Binding-site contacts:
Ligand atom SG contacts residue GLY1 of chain 34.E at 4.2 Å.
Ligand atom CA contacts residue ASP150 of chain 33.A at 3.3 Å.
Ligand atom CB contacts residue GLU239 of chain 34.C at 4.0 Å.
Ligand atom N contacts residue GLN238 of chain 34.C at 3.8 Å.
Ligand atom CA contacts residue SER151 of chain 33.A at 4.0 Å.
Ligand atom CB contacts residue MET78 of chain 34.A at 3.9 Å (hydrophobic).
Ligand atom N contacts residue GLN155 of chain 33.A at 4.3 Å.
Ligand atom CB contacts residue GLY1 of chain 34.E at 3.1 Å.
Ligand atom SG contacts residue MET78 of chain 34.A at 3.8 Å.
Ligand atom C contacts residue TYR152 of chain 33.A at 3.6 Å (hydrophobic).
Ligand atom SG contacts residue GLY240 of chain 34.C at 4.0 Å.
Ligand atom C contacts residue GLN155 of chain 33.A at 4.2 Å.
Ligand atom C contacts residue TYR95 of chain 34.A at 4.5 Å (hydrophobic).
Ligand atom CA contacts residue GLU239 of chain 34.C at 3.9 Å.
Ligand atom C contacts residue SER151 of chain 33.A at 3.9 Å.
Ligand atom CB contacts residue ASP150 of chain 33.A at 3.6 Å.
Ligand atom CA contacts residue GLY1 of chain 34.E at 2.4 Å.
Ligand atom SG contacts residue ALA241 of chain 34.C at 3.5 Å (h-bond).
Ligand atom CA contacts residue TYR152 of chain 33.A at 3.8 Å (hydrophobic).
Ligand atom C contacts residue GLY1 of chain 34.E at 1.3 Å.
Ligand atom N contacts residue GLY1 of chain 34.E at 3.7 Å.
Ligand atom N contacts residue GLU239 of chain 34.C at 3.0 Å (salt-bridge).
Ligand atom N contacts residue TYR152 of chain 33.A at 3.5 Å.
Ligand atom O contacts residue LEU75 of chain 34.A at 4.4 Å.
Ligand atom O contacts residue TYR152 of chain 33.A at 3.6 Å.
Ligand atom C contacts residue ASP150 of chain 33.A at 3.8 Å.
Ligand atom O contacts residue GLN155 of chain 33.A at 3.0 Å (h-bond).
Ligand atom SG contacts residue GLU239 of chain 34.C at 4.3 Å.
Ligand atom O contacts residue GLY1 of chain 34.E at 2.2 Å (h-bond).
Ligand atom O contacts residue TYR95 of chain 34.A at 3.6 Å.
Ligand atom SG contacts residue TYR95 of chain 34.A at 3.8 Å.
Ligand atom C contacts residue MET78 of chain 34.A at 4.2 Å (hydrophobic).
Ligand atom N contacts residue ASP150 of chain 33.A at 4.4 Å.

Sequence of chain 34.A:
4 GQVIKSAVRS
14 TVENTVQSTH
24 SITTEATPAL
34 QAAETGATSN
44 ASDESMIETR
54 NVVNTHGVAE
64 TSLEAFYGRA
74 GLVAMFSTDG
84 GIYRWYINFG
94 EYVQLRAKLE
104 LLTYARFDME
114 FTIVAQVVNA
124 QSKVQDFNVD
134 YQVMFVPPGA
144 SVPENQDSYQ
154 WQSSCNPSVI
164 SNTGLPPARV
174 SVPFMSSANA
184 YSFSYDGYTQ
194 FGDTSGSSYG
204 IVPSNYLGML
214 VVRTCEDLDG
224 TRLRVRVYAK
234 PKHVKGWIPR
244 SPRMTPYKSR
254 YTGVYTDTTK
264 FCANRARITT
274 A

Sequence of chain 34.C:
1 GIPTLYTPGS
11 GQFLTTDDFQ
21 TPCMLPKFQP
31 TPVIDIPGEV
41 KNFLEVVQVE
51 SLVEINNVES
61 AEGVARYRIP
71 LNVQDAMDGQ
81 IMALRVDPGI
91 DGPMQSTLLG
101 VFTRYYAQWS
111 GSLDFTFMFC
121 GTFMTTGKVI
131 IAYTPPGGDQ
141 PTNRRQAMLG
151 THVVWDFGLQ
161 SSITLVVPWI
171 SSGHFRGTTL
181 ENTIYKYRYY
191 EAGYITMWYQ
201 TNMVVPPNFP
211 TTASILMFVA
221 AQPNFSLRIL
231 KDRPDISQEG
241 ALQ

The protein below binds the small molecule below.
Small molecule (SMILES): N[C@@H](CS)C(=O)O

Sequence of chain 33.A:
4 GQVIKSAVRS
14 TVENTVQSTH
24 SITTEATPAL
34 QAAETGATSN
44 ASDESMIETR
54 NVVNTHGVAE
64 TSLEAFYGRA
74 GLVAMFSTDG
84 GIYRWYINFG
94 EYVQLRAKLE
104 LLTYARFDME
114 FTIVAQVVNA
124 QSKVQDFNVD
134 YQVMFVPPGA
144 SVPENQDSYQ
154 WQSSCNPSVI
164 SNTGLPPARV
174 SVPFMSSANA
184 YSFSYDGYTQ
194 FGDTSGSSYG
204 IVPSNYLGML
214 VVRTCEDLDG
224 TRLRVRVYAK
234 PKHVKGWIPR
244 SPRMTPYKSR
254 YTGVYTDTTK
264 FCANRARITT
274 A